Binding-site contacts:
Ligand atom N2 contacts residue ASN237 of chain 9.E at 3.1 Å (h-bond).
Ligand atom O5 contacts residue ASN237 of chain 9.E at 2.3 Å (h-bond).
Ligand atom C8 contacts residue NAG1 of chain 9.I at 4.3 Å.
Ligand atom O6 contacts residue ASN237 of chain 9.E at 4.4 Å.
Ligand atom C7 contacts residue GLY216 of chain 9.E at 2.7 Å.
Ligand atom C7 contacts residue ASN218 of chain 9.E at 3.4 Å.
Ligand atom O7 contacts residue ASN237 of chain 9.E at 3.8 Å.
Ligand atom C8 contacts residue ASN218 of chain 9.E at 2.8 Å.
Ligand atom O7 contacts residue GLY216 of chain 9.E at 3.9 Å.
Ligand atom N2 contacts residue ASN218 of chain 9.E at 4.4 Å.
Ligand atom N2 contacts residue GLY216 of chain 9.E at 2.6 Å (h-bond).
Ligand atom C3 contacts residue ASN237 of chain 9.E at 3.9 Å.
Ligand atom C2 contacts residue ASN237 of chain 9.E at 2.6 Å.
Ligand atom C4 contacts residue ASN237 of chain 9.E at 4.3 Å.
Ligand atom C8 contacts residue LYS217 of chain 9.E at 3.9 Å.
Ligand atom O7 contacts residue ASN218 of chain 9.E at 3.5 Å (h-bond).
Ligand atom C7 contacts residue NAG1 of chain 9.I at 4.4 Å.
Ligand atom O7 contacts residue NAG1 of chain 9.I at 3.7 Å.
Ligand atom C1 contacts residue ASN237 of chain 9.E at 1.4 Å.
Ligand atom C2 contacts residue GLY216 of chain 9.E at 3.9 Å.
Ligand atom C8 contacts residue GLY216 of chain 9.E at 2.1 Å.
Ligand atom C1 contacts residue GLY216 of chain 9.E at 4.3 Å.
Ligand atom C5 contacts residue ASN237 of chain 9.E at 3.6 Å.
Ligand atom C7 contacts residue ASN237 of chain 9.E at 3.7 Å.

The protein below binds the small molecule below.
Small molecule (SMILES): CC(=O)N[C@H]1[C@H](O[C@H]2[C@H](O)[C@@H](NC(C)=O)CO[C@@H]2CO)O[C@H](CO)[C@@H](O[C@@H]2O[C@H](CO)[C@@H](O)[C@H](O)[C@@H]2O)[C@@H]1O

Sequence of chain 9.E:
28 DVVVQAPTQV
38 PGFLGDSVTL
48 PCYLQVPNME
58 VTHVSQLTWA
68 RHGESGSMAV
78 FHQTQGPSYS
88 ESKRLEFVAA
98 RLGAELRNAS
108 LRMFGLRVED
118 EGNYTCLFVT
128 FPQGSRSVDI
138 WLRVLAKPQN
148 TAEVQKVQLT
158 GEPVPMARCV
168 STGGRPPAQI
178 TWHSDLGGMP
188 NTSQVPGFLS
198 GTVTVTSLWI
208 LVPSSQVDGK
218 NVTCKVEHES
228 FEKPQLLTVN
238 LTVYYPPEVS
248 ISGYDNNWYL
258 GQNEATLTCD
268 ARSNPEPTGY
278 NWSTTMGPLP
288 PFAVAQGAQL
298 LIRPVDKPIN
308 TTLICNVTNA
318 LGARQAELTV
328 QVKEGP